Sequence of chain 1.H:
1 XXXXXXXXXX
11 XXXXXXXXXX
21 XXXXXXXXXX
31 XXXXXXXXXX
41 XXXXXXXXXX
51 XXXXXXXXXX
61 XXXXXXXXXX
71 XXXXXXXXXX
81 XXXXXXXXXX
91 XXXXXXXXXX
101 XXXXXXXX

Binding-site contacts:
Ligand atom C8 contacts residue SER11 of chain 1.D at 4.3 Å.
Ligand atom C7 contacts residue GLU55 of chain 1.C at 3.8 Å.
Ligand atom C2 contacts residue ASN56 of chain 1.C at 2.5 Å.
Ligand atom N2 contacts residue ASN56 of chain 1.C at 3.0 Å (h-bond).
Ligand atom C2 contacts residue GLU55 of chain 1.C at 4.1 Å.
Ligand atom C8 contacts residue GLU55 of chain 1.C at 3.7 Å.
Ligand atom O7 contacts residue ASN56 of chain 1.C at 3.9 Å.
Ligand atom C4 contacts residue ASN56 of chain 1.C at 4.3 Å.
Ligand atom C8 contacts residue GLY7 of chain 1.D at 4.1 Å.
Ligand atom O6 contacts residue UNK62 of chain 1.H at 3.9 Å.
Ligand atom N2 contacts residue GLU55 of chain 1.C at 3.1 Å (salt-bridge).
Ligand atom O3 contacts residue UNK61 of chain 1.H at 4.2 Å.
Ligand atom C1 contacts residue GLU55 of chain 1.C at 4.4 Å.
Ligand atom O7 contacts residue SER11 of chain 1.D at 3.1 Å.
Ligand atom C8 contacts residue LEU3 of chain 1.D at 4.2 Å (hydrophobic).
Ligand atom C1 contacts residue ASN56 of chain 1.C at 1.5 Å.
Ligand atom O5 contacts residue ASN56 of chain 1.C at 2.4 Å (h-bond).
Ligand atom C3 contacts residue UNK61 of chain 1.H at 4.5 Å.
Ligand atom C5 contacts residue ASN56 of chain 1.C at 3.8 Å.
Ligand atom C7 contacts residue SER11 of chain 1.D at 4.1 Å.
Ligand atom C3 contacts residue ASN56 of chain 1.C at 3.9 Å.
Ligand atom C7 contacts residue ASN56 of chain 1.C at 3.7 Å.
Ligand atom C3 contacts residue GLU55 of chain 1.C at 4.3 Å.

A protein and the small-molecule ligand that binds it are described below.
Small molecule (SMILES): CC(=O)N[C@H]1[C@H](O[C@H]2[C@H](O)[C@@H](NC(C)=O)CO[C@@H]2CO)O[C@H](CO)[C@@H](O)[C@@H]1O

Sequence of chain 1.D:
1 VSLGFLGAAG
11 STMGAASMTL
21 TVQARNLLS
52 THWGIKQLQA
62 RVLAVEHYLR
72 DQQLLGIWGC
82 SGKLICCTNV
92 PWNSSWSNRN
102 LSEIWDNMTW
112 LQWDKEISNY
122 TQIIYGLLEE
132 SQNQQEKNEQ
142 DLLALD

Sequence of chain 1.C:
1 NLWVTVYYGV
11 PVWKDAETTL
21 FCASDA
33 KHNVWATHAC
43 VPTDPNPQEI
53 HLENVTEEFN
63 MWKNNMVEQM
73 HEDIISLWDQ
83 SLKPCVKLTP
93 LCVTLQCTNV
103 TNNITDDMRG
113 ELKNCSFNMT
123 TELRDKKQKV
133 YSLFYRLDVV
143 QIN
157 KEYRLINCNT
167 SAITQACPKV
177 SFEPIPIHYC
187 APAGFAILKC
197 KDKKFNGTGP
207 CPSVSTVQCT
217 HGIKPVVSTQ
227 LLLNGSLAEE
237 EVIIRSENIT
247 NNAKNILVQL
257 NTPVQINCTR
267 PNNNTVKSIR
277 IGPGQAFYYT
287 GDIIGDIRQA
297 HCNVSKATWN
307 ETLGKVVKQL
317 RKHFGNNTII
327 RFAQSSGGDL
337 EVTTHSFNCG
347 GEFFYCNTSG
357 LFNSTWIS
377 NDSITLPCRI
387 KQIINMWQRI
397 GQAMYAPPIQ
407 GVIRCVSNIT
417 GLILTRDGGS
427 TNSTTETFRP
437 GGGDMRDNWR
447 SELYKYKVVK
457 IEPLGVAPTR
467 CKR